Binding-site contacts:
Ligand atom C5 contacts residue HIS211 of chain 1.A at 4.2 Å.
Ligand atom C4 contacts residue ASN207 of chain 1.A at 4.2 Å.
Ligand atom C6 contacts residue HIS211 of chain 1.A at 4.1 Å.
Ligand atom O6 contacts residue HIS211 of chain 1.A at 3.9 Å.
Ligand atom C5 contacts residue ASN207 of chain 1.A at 3.6 Å.
Ligand atom O5 contacts residue ASN207 of chain 1.A at 2.3 Å (h-bond).
Ligand atom C2 contacts residue ASN207 of chain 1.A at 2.5 Å.
Ligand atom C6 contacts residue ASN208 of chain 1.A at 4.0 Å.
Ligand atom N2 contacts residue ASN207 of chain 1.A at 2.9 Å (h-bond).
Ligand atom C3 contacts residue ASN207 of chain 1.A at 3.8 Å.
Ligand atom C8 contacts residue ASN207 of chain 1.A at 3.6 Å.
Ligand atom C1 contacts residue ASN207 of chain 1.A at 1.4 Å.
Ligand atom O5 contacts residue ASN208 of chain 1.A at 3.5 Å (h-bond).
Ligand atom O7 contacts residue ASN207 of chain 1.A at 3.5 Å (h-bond).
Ligand atom C7 contacts residue ASN207 of chain 1.A at 3.2 Å.
Ligand atom C1 contacts residue TRP261 of chain 1.A at 4.0 Å (hydrophobic).
Ligand atom C1 contacts residue ASN208 of chain 1.A at 4.4 Å.
Ligand atom C5 contacts residue ASN208 of chain 1.A at 4.4 Å.

Sequence of chain 1.A:
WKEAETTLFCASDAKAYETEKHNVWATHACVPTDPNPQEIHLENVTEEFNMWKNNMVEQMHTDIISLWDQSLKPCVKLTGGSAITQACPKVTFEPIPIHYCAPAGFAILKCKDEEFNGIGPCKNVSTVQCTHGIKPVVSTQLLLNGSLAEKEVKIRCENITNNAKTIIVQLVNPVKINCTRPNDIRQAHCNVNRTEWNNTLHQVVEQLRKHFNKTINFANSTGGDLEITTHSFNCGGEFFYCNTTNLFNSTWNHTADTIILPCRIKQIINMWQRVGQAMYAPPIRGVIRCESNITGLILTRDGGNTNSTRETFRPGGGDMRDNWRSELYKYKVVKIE

This protein binds this small molecule.
Small molecule (SMILES): CC(=O)N[C@@H]1[C@@H](O)[C@H](O)[C@@H](CO)O[C@H]1O